Sequence of chain 1.A:
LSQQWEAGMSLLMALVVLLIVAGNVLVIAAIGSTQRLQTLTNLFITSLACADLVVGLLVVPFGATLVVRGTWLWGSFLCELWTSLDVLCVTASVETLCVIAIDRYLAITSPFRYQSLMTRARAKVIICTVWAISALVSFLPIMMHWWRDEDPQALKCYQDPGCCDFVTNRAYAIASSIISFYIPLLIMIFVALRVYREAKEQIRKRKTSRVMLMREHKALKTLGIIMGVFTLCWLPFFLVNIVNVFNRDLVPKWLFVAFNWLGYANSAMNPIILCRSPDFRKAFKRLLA

Binding-site contacts:
Ligand atom C1 contacts residue PRO166 of chain 1.A at 4.1 Å (hydrophobic).
Ligand atom C2 contacts residue SER81 of chain 1.A at 3.2 Å.
Ligand atom O1 contacts residue SER81 of chain 1.A at 2.5 Å (h-bond).
Ligand atom C3 contacts residue PRO166 of chain 1.A at 3.7 Å (hydrophobic).
Ligand atom C2 contacts residue PRO166 of chain 1.A at 3.8 Å (hydrophobic).
Ligand atom O2 contacts residue SER81 of chain 1.A at 2.9 Å (h-bond).
Ligand atom O3 contacts residue PRO166 of chain 1.A at 3.5 Å.
Ligand atom O1 contacts residue PRO166 of chain 1.A at 4.0 Å.
Ligand atom O2 contacts residue GLY80 of chain 1.A at 3.3 Å.
Ligand atom O2 contacts residue PRO166 of chain 1.A at 3.7 Å.
Ligand atom C4 contacts residue PRO166 of chain 1.A at 3.5 Å (hydrophobic).
Ligand atom O4 contacts residue PRO166 of chain 1.A at 3.7 Å.

This protein binds this small molecule.
Small molecule (SMILES): NC(=O)CN(CC(=O)O)CC(=O)O